This protein binds this small molecule.
Small molecule (SMILES): C[C@@H](O)c1ccccc1

Binding-site contacts:
Ligand atom C2 contacts residue TYR189 of chain 2.A at 4.3 Å (hydrophobic).
Ligand atom C7 contacts residue LEU152 of chain 2.A at 3.8 Å (hydrophobic).
Ligand atom C1 contacts residue TYR189 of chain 2.A at 4.1 Å (hydrophobic).
Ligand atom O1 contacts residue TYR155 of chain 2.A at 3.2 Å (h-bond).
Ligand atom O1 contacts residue NAD1 of chain 2.D at 3.6 Å.
Ligand atom C8 contacts residue TYR155 of chain 2.A at 3.9 Å (hydrophobic).
Ligand atom C8 contacts residue TYR189 of chain 2.A at 3.9 Å (hydrophobic).
Ligand atom C3 contacts residue TYR189 of chain 2.A at 3.8 Å (hydrophobic).
Ligand atom C3 contacts residue MET205 of chain 2.A at 4.4 Å (hydrophobic).
Ligand atom C8 contacts residue LEU152 of chain 2.A at 3.8 Å (hydrophobic).
Ligand atom C8 contacts residue NAD1 of chain 2.D at 4.0 Å.
Ligand atom C6 contacts residue ALA93 of chain 2.A at 3.5 Å (hydrophobic).
Ligand atom C7 contacts residue ALA93 of chain 2.A at 3.6 Å (hydrophobic).
Ligand atom C6 contacts residue ASN95 of chain 2.A at 3.1 Å.
Ligand atom C5 contacts residue ASN95 of chain 2.A at 3.2 Å.
Ligand atom C6 contacts residue LEU152 of chain 2.A at 3.7 Å (hydrophobic).
Ligand atom C8 contacts residue GLU144 of chain 2.A at 4.1 Å.
Ligand atom C7 contacts residue ASN95 of chain 2.A at 4.4 Å.
Ligand atom C1 contacts residue TYR155 of chain 2.A at 4.4 Å (hydrophobic).
Ligand atom C1 contacts residue NAD1 of chain 2.D at 3.8 Å.

Sequence of chain 2.A:
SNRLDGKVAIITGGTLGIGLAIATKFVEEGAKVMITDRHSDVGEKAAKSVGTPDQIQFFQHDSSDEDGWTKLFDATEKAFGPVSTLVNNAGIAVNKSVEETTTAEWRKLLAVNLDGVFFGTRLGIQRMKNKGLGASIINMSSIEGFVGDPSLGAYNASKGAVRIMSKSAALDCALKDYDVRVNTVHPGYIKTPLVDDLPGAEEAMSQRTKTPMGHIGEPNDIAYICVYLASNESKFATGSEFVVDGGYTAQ